Binding-site contacts:
Ligand atom O7 contacts residue ASN41 of chain 1.B at 3.8 Å.
Ligand atom C6 contacts residue ASN41 of chain 1.B at 3.8 Å.
Ligand atom C7 contacts residue GLU40 of chain 1.B at 3.9 Å.
Ligand atom C1 contacts residue ASN41 of chain 1.B at 1.4 Å.
Ligand atom C8 contacts residue GLU40 of chain 1.B at 3.7 Å.
Ligand atom N2 contacts residue ASN41 of chain 1.B at 3.2 Å (h-bond).
Ligand atom C1 contacts residue TYR28 of chain 1.B at 3.4 Å (hydrophobic).
Ligand atom C4 contacts residue ASN41 of chain 1.B at 3.8 Å.
Ligand atom N2 contacts residue GLU40 of chain 1.B at 3.1 Å (salt-bridge).
Ligand atom C5 contacts residue TYR28 of chain 1.B at 3.5 Å (hydrophobic).
Ligand atom C4 contacts residue TYR28 of chain 1.B at 4.5 Å (hydrophobic).
Ligand atom O5 contacts residue TYR28 of chain 1.B at 3.5 Å (h-bond).
Ligand atom C3 contacts residue ASN41 of chain 1.B at 3.6 Å.
Ligand atom O6 contacts residue SER11 of chain 1.B at 3.8 Å.
Ligand atom C3 contacts residue GLU40 of chain 1.B at 4.3 Å.
Ligand atom C2 contacts residue GLU40 of chain 1.B at 3.9 Å.
Ligand atom O6 contacts residue PRO13 of chain 1.B at 4.2 Å.
Ligand atom C1 contacts residue GLU40 of chain 1.B at 3.8 Å.
Ligand atom C7 contacts residue ASN41 of chain 1.B at 3.6 Å.
Ligand atom C2 contacts residue ASN41 of chain 1.B at 2.4 Å.
Ligand atom O5 contacts residue ASN41 of chain 1.B at 1.5 Å (h-bond).
Ligand atom C8 contacts residue SER11 of chain 1.B at 4.3 Å.
Ligand atom C5 contacts residue ASN41 of chain 1.B at 2.9 Å.

Sequence of chain 1.B:
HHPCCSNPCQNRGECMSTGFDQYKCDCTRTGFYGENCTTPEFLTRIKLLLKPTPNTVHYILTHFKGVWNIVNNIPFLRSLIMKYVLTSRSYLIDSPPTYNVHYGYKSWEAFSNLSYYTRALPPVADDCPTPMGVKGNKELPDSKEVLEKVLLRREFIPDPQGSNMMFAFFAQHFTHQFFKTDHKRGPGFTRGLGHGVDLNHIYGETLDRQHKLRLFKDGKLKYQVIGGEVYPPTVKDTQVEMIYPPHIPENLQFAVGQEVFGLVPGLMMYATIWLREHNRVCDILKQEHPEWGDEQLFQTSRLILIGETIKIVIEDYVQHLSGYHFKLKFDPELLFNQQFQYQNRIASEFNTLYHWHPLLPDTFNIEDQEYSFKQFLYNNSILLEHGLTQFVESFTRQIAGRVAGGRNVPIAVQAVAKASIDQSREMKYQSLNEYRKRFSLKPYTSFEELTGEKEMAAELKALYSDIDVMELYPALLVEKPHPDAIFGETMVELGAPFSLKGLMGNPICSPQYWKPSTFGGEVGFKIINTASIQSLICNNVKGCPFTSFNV

This protein binds this small molecule.
Small molecule (SMILES): CC(=O)N[C@H]1[C@@H](O[C@H]2[C@H](O)[C@@H](NC(C)=O)CO[C@@H]2CO)O[C@H](CO)[C@@H](O)[C@@H]1O